This small molecule binds to this protein.
Small molecule (SMILES): Nc1ncnc2c1ncn2[C@H]1C[C@H](O)[C@@H](COP(=O)(O)O)O1

Sequence of chain 1.LA:
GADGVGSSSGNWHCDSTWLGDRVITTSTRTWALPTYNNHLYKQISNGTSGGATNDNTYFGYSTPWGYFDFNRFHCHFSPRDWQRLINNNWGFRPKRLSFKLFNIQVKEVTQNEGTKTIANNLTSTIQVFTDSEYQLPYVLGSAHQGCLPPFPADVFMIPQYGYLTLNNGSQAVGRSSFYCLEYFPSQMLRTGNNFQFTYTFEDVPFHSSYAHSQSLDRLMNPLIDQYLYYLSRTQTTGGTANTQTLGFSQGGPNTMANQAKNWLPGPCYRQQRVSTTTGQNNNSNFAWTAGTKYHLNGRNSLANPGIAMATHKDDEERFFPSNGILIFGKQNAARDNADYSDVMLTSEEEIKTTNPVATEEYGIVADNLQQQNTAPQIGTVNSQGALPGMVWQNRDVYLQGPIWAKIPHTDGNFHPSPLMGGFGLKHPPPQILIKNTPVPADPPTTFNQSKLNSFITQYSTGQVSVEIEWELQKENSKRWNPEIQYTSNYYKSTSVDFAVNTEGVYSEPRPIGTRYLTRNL

Binding-site contacts:
Ligand atom N7 contacts residue HIS415 of chain 1.LA at 3.6 Å.
Ligand atom C2 contacts residue GLY424 of chain 1.LA at 4.2 Å.
Ligand atom N1 contacts residue GLY424 of chain 1.LA at 4.1 Å.
Ligand atom N6 contacts residue PRO416 of chain 1.LA at 4.3 Å.
Ligand atom N3 contacts residue PRO416 of chain 1.LA at 3.5 Å.
Ligand atom O5' contacts residue DC1 of chain 1.EE at 2.5 Å (h-bond).
Ligand atom OP2 contacts residue DC1 of chain 1.EE at 2.5 Å (h-bond).
Ligand atom C5 contacts residue PRO416 of chain 1.LA at 4.2 Å (hydrophobic).
Ligand atom C5 contacts residue HIS415 of chain 1.LA at 4.4 Å.
Ligand atom C4' contacts residue DC1 of chain 1.EE at 4.5 Å.
Ligand atom OP1 contacts residue DC1 of chain 1.EE at 2.5 Å (h-bond).
Ligand atom C5' contacts residue DC1 of chain 1.EE at 3.1 Å.
Ligand atom N1 contacts residue VAL204 of chain 1.LA at 4.4 Å.
Ligand atom N9 contacts residue PRO416 of chain 1.LA at 4.4 Å.
Ligand atom C5 contacts residue PRO205 of chain 1.LA at 3.6 Å (hydrophobic).
Ligand atom N1 contacts residue PRO205 of chain 1.LA at 4.4 Å.
Ligand atom N7 contacts residue PRO205 of chain 1.LA at 3.7 Å.
Ligand atom N6 contacts residue ASN394 of chain 1.LA at 4.0 Å.
Ligand atom C2' contacts residue HIS415 of chain 1.LA at 4.3 Å.
Ligand atom C8 contacts residue HIS415 of chain 1.LA at 3.6 Å.
Ligand atom C6 contacts residue PRO416 of chain 1.LA at 3.7 Å (hydrophobic).
Ligand atom C4 contacts residue PRO205 of chain 1.LA at 4.2 Å (hydrophobic).
Ligand atom N6 contacts residue SER417 of chain 1.LA at 4.3 Å.
Ligand atom C6 contacts residue PRO205 of chain 1.LA at 3.7 Å (hydrophobic).
Ligand atom C8 contacts residue PRO205 of chain 1.LA at 4.3 Å (hydrophobic).
Ligand atom C2 contacts residue PRO416 of chain 1.LA at 3.1 Å (hydrophobic).
Ligand atom N6 contacts residue PRO205 of chain 1.LA at 3.9 Å.
Ligand atom N9 contacts residue HIS415 of chain 1.LA at 4.2 Å.
Ligand atom N1 contacts residue PRO416 of chain 1.LA at 3.1 Å (h-bond).
Ligand atom C1' contacts residue PRO416 of chain 1.LA at 4.3 Å (hydrophobic).
Ligand atom C4 contacts residue PRO416 of chain 1.LA at 4.1 Å (hydrophobic).
Ligand atom P contacts residue DC1 of chain 1.EE at 1.6 Å.